Binding-site contacts:
Ligand atom C17 contacts residue ASP115 of chain 1.A at 3.6 Å.
Ligand atom C11 contacts residue TYR181 of chain 1.A at 3.6 Å (hydrophobic).
Ligand atom C16 contacts residue ASP115 of chain 1.A at 3.2 Å.
Ligand atom C23 contacts residue TYR181 of chain 1.A at 3.5 Å (hydrophobic).
Ligand atom C23 contacts residue ALA172 of chain 1.A at 3.8 Å (hydrophobic).
Ligand atom C12 contacts residue MET162 of chain 1.A at 3.8 Å (hydrophobic).
Ligand atom C1 contacts residue MET162 of chain 1.A at 3.6 Å (hydrophobic).
Ligand atom N3 contacts residue MET111 of chain 1.A at 2.9 Å (h-bond).
Ligand atom N13 contacts residue ASP173 of chain 1.A at 3.6 Å.
Ligand atom N22 contacts residue TYR181 of chain 1.A at 3.5 Å.
Ligand atom C4 contacts residue MET111 of chain 1.A at 3.2 Å (hydrophobic).
Ligand atom C6 contacts residue ILE35 of chain 1.A at 3.3 Å (hydrophobic).
Ligand atom C11 contacts residue MET162 of chain 1.A at 3.7 Å (hydrophobic).
Ligand atom C15 contacts residue ASP115 of chain 1.A at 3.4 Å.
Ligand atom C12 contacts residue ASN160 of chain 1.A at 3.7 Å.
Ligand atom N24 contacts residue ASP173 of chain 1.A at 2.9 Å (salt-bridge).
Ligand atom N14 contacts residue TYR181 of chain 1.A at 3.8 Å.
Ligand atom N25 contacts residue TYR181 of chain 1.A at 3.7 Å.
Ligand atom F21 contacts residue ASN118 of chain 1.A at 3.4 Å.
Ligand atom C17 contacts residue TYR181 of chain 1.A at 3.8 Å (hydrophobic).
Ligand atom C4 contacts residue TYR110 of chain 1.A at 3.8 Å (hydrophobic).
Ligand atom C27 contacts residue TYR181 of chain 1.A at 3.7 Å (hydrophobic).
Ligand atom C9 contacts residue PRO109 of chain 1.A at 3.5 Å (hydrophobic).
Ligand atom F21 contacts residue ASP115 of chain 1.A at 3.5 Å.
Ligand atom N13 contacts residue TYR181 of chain 1.A at 3.6 Å.
Ligand atom C2 contacts residue ALA59 of chain 1.A at 3.7 Å (hydrophobic).
Ligand atom N14 contacts residue MET162 of chain 1.A at 3.8 Å.
Ligand atom N24 contacts residue ALA172 of chain 1.A at 3.4 Å.
Ligand atom C23 contacts residue ASP173 of chain 1.A at 3.6 Å.
Ligand atom C17 contacts residue ARG159 of chain 1.A at 3.2 Å.
Ligand atom N25 contacts residue ALA177 of chain 1.A at 3.5 Å.
Ligand atom C10 contacts residue VAL43 of chain 1.A at 3.8 Å (hydrophobic).
Ligand atom N13 contacts residue ASN160 of chain 1.A at 3.8 Å.
Ligand atom C26 contacts residue TYR181 of chain 1.A at 3.5 Å (hydrophobic).
Ligand atom C5 contacts residue ILE35 of chain 1.A at 3.8 Å (hydrophobic).
Ligand atom C2 contacts residue MET162 of chain 1.A at 3.8 Å (hydrophobic).
Ligand atom C12 contacts residue TYR181 of chain 1.A at 3.5 Å (hydrophobic).
Ligand atom C12 contacts residue ARG159 of chain 1.A at 3.1 Å.
Ligand atom C9 contacts residue ALA59 of chain 1.A at 3.4 Å (hydrophobic).
Ligand atom C18 contacts residue TYR181 of chain 1.A at 3.8 Å (hydrophobic).

Sequence of chain 1.A:
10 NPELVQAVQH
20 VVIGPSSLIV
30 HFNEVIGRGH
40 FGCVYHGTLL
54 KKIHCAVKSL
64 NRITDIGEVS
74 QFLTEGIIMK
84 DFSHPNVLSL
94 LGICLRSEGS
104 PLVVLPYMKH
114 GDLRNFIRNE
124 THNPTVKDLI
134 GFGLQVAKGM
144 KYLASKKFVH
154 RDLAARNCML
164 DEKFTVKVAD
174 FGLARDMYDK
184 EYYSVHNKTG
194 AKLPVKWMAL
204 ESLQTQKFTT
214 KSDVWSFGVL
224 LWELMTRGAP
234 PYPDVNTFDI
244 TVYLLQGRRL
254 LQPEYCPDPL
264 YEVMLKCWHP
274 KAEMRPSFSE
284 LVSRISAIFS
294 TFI

A small-molecule ligand and the protein it binds are described below.
Small molecule (SMILES): Fc1ccc(-c2cnc3nnc(Cc4ccc5ncccc5c4)n3n2)cc1